Sequence of chain 1.B:
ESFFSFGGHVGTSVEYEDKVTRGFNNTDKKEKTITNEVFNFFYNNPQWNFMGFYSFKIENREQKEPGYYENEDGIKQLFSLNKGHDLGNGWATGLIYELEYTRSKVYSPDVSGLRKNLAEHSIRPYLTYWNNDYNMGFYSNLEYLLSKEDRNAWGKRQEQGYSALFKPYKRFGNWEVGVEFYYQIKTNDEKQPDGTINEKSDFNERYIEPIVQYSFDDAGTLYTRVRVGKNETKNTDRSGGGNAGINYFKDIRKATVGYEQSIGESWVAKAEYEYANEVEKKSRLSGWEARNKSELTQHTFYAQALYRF

Binding-site contacts:
Ligand atom C4 contacts residue TRP184 of chain 1.B at 3.8 Å (hydrophobic).
Ligand atom C2 contacts residue ASN228 of chain 1.B at 3.9 Å.
Ligand atom C1 contacts residue TYR98 of chain 1.B at 3.4 Å (hydrophobic).
Ligand atom C1 contacts residue GLU100 of chain 1.B at 3.7 Å.
Ligand atom O6 contacts residue GLY271 of chain 1.B at 3.4 Å.
Ligand atom C1 contacts residue TRP184 of chain 1.B at 3.8 Å (hydrophobic).
Ligand atom C6 contacts residue TRP184 of chain 1.B at 3.5 Å (hydrophobic).
Ligand atom O3 contacts residue GLU220 of chain 1.B at 2.6 Å (salt-bridge).
Ligand atom C2 contacts residue TRP184 of chain 1.B at 3.7 Å (hydrophobic).
Ligand atom O3 contacts residue ASN273 of chain 1.B at 3.4 Å (h-bond).
Ligand atom O2 contacts residue ASN273 of chain 1.B at 3.2 Å (h-bond).
Ligand atom C5 contacts residue C8E1 of chain 1.Y at 3.5 Å.
Ligand atom O2 contacts residue GLU220 of chain 1.B at 3.3 Å (salt-bridge).
Ligand atom C4 contacts residue TYR98 of chain 1.B at 3.7 Å (hydrophobic).
Ligand atom C1 contacts residue ASN228 of chain 1.B at 3.8 Å.
Ligand atom O2 contacts residue ASN228 of chain 1.B at 3.6 Å.
Ligand atom O6 contacts residue TRP318 of chain 1.B at 3.3 Å.
Ligand atom O2 contacts residue GLU95 of chain 1.B at 2.6 Å (salt-bridge).
Ligand atom O3 contacts residue TYR98 of chain 1.B at 3.7 Å.
Ligand atom O3 contacts residue TRP184 of chain 1.B at 3.6 Å.
Ligand atom C1 contacts residue GLY271 of chain 1.B at 3.7 Å.
Ligand atom C6 contacts residue C8E1 of chain 1.Y at 3.6 Å.
Ligand atom C3 contacts residue TRP318 of chain 1.B at 3.8 Å (hydrophobic).
Ligand atom C1 contacts residue GLU95 of chain 1.B at 3.7 Å.
Ligand atom O5 contacts residue GLY271 of chain 1.B at 3.9 Å.
Ligand atom O2 contacts residue GLN93 of chain 1.B at 3.6 Å (h-bond).
Ligand atom O2 contacts residue GLU100 of chain 1.B at 2.7 Å (salt-bridge).
Ligand atom O2 contacts residue TRP318 of chain 1.B at 3.5 Å.
Ligand atom O3 contacts residue TRP318 of chain 1.B at 3.5 Å.
Ligand atom C2 contacts residue GLN93 of chain 1.B at 3.8 Å.
Ligand atom C4 contacts residue TRP318 of chain 1.B at 3.4 Å (hydrophobic).
Ligand atom O6 contacts residue TYR98 of chain 1.B at 3.8 Å.
Ligand atom O3 contacts residue ARG181 of chain 1.B at 3.7 Å.
Ligand atom O2 contacts residue ARG181 of chain 1.B at 3.6 Å (salt-bridge).
Ligand atom O3 contacts residue GLN93 of chain 1.B at 3.0 Å (h-bond).
Ligand atom C3 contacts residue GLU220 of chain 1.B at 3.7 Å.
Ligand atom C1 contacts residue TRP318 of chain 1.B at 3.8 Å (hydrophobic).
Ligand atom O4 contacts residue C8E1 of chain 1.Y at 3.8 Å.
Ligand atom C2 contacts residue GLU95 of chain 1.B at 3.2 Å.
Ligand atom C2 contacts residue GLU100 of chain 1.B at 3.3 Å.

This protein binds this small molecule.
Small molecule (SMILES): OC[C@H]1O[C@@H]2O[C@H]3[C@H](O)[C@@H](O)[C@@H](O[C@H]4[C@H](O)[C@@H](O)[C@@H](O[C@H]5[C@H](O)[C@@H](O)[C@@H](O[C@H]6[C@H](O)[C@@H](O)[C@@H](O[C@H]7[C@H](O)[C@@H](O)[C@@H](O[C@H]1[C@H](O)[C@H]2O)O[C@@H]7CO)O[C@@H]6CO)O[C@@H]5CO)O[C@@H]4CO)O[C@@H]3CO